This protein binds this small molecule.
Small molecule (SMILES): CC1(C)[C@@H]2CC[C@@]1(C)C(=O)C2

Binding-site contacts:
Ligand atom C6 contacts residue GLY249 of chain 1.A at 4.2 Å.
Ligand atom C2 contacts residue TYR97 of chain 1.A at 3.4 Å (hydrophobic).
Ligand atom C4 contacts residue HEM1 of chain 1.B at 3.7 Å.
Ligand atom C8 contacts residue VAL296 of chain 1.A at 3.6 Å (hydrophobic).
Ligand atom C6 contacts residue LEU245 of chain 1.A at 4.3 Å (hydrophobic).
Ligand atom O contacts residue TYR97 of chain 1.A at 2.6 Å (h-bond).
Ligand atom C5 contacts residue HEM1 of chain 1.B at 3.8 Å.
Ligand atom C3 contacts residue TYR97 of chain 1.A at 3.7 Å (hydrophobic).
Ligand atom C9 contacts residue VAL296 of chain 1.A at 3.9 Å (hydrophobic).
Ligand atom C9 contacts residue VAL397 of chain 1.A at 4.0 Å (hydrophobic).
Ligand atom C10 contacts residue THR186 of chain 1.A at 4.0 Å.
Ligand atom C6 contacts residue VAL248 of chain 1.A at 4.0 Å (hydrophobic).
Ligand atom O contacts residue PHE88 of chain 1.A at 3.4 Å.
Ligand atom C2 contacts residue PHE88 of chain 1.A at 4.2 Å (hydrophobic).
Ligand atom C2 contacts residue LEU245 of chain 1.A at 4.0 Å (hydrophobic).
Ligand atom C3 contacts residue LEU245 of chain 1.A at 4.0 Å (hydrophobic).
Ligand atom C5 contacts residue LEU245 of chain 1.A at 4.2 Å (hydrophobic).
Ligand atom C9 contacts residue HEM1 of chain 1.B at 4.1 Å.
Ligand atom C1 contacts residue VAL248 of chain 1.A at 4.5 Å (hydrophobic).
Ligand atom C10 contacts residue VAL248 of chain 1.A at 3.8 Å (hydrophobic).
Ligand atom O contacts residue LEU245 of chain 1.A at 4.1 Å.
Ligand atom C8 contacts residue HEM1 of chain 1.B at 4.3 Å.
Ligand atom C8 contacts residue ASP298 of chain 1.A at 3.9 Å.
Ligand atom C3 contacts residue HEM1 of chain 1.B at 4.1 Å.
Ligand atom C10 contacts residue ILE396 of chain 1.A at 4.3 Å (hydrophobic).
Ligand atom C3 contacts residue THR102 of chain 1.A at 3.9 Å.
Ligand atom C10 contacts residue PHE88 of chain 1.A at 4.0 Å (hydrophobic).
Ligand atom C10 contacts residue VAL397 of chain 1.A at 4.2 Å (hydrophobic).
Ligand atom C9 contacts residue THR253 of chain 1.A at 4.2 Å.
Ligand atom C8 contacts residue ILE396 of chain 1.A at 4.1 Å (hydrophobic).

Sequence of chain 1.A:
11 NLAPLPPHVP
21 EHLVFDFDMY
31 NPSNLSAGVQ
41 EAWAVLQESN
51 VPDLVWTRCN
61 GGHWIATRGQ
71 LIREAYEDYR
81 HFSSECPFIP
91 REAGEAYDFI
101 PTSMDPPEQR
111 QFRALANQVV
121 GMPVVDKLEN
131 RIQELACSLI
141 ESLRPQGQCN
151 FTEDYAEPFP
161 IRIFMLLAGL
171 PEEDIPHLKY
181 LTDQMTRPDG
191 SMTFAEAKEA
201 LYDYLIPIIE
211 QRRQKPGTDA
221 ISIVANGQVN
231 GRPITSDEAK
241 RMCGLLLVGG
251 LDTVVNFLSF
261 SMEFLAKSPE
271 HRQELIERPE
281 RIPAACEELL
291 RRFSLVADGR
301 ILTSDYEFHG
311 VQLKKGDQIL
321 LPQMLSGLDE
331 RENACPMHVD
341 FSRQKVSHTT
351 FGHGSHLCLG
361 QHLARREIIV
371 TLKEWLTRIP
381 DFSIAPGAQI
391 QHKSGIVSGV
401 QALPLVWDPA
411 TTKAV